Binding-site contacts:
Ligand atom P1 contacts residue HIS442 of chain 1.B at 1.7 Å.
Ligand atom C1 contacts residue ASN185 of chain 1.B at 4.2 Å.
Ligand atom C6 contacts residue LEU88 of chain 1.B at 4.1 Å (hydrophobic).
Ligand atom O8 contacts residue HIS442 of chain 1.B at 2.6 Å (h-bond).
Ligand atom O9 contacts residue HIS442 of chain 1.B at 2.6 Å (h-bond).
Ligand atom O8 contacts residue LYS170 of chain 1.B at 3.3 Å (salt-bridge).
Ligand atom C2 contacts residue HIS442 of chain 1.B at 4.2 Å.
Ligand atom O9 contacts residue ASN459 of chain 1.B at 3.1 Å (h-bond).
Ligand atom C3 contacts residue LEU88 of chain 1.B at 3.8 Å (hydrophobic).
Ligand atom O9 contacts residue LYS444 of chain 1.B at 3.3 Å (salt-bridge).
Ligand atom C5 contacts residue LEU88 of chain 1.B at 3.6 Å (hydrophobic).
Ligand atom C2 contacts residue LEU88 of chain 1.B at 4.5 Å (hydrophobic).
Ligand atom O8 contacts residue ASN185 of chain 1.B at 3.1 Å (h-bond).
Ligand atom P1 contacts residue LYS444 of chain 1.B at 3.8 Å.
Ligand atom C3 contacts residue ASP190 of chain 1.B at 4.1 Å.
Ligand atom O9 contacts residue TYR461 of chain 1.B at 3.8 Å.
Ligand atom C3 contacts residue ASN185 of chain 1.B at 4.3 Å.
Ligand atom C4 contacts residue LEU88 of chain 1.B at 3.9 Å (hydrophobic).
Ligand atom O9 contacts residue GLN337 of chain 1.B at 4.4 Å.
Ligand atom O9 contacts residue HIS168 of chain 1.B at 3.1 Å (h-bond).
Ligand atom O3 contacts residue ASP190 of chain 1.B at 2.9 Å (salt-bridge).
Ligand atom O6 contacts residue LEU88 of chain 1.B at 4.2 Å.
Ligand atom O2 contacts residue ASP190 of chain 1.B at 4.2 Å.
Ligand atom C1 contacts residue HIS442 of chain 1.B at 3.7 Å.
Ligand atom C2 contacts residue ASP190 of chain 1.B at 4.2 Å.
Ligand atom P1 contacts residue HIS168 of chain 1.B at 3.6 Å.
Ligand atom C2 contacts residue ASN185 of chain 1.B at 4.1 Å.
Ligand atom O1 contacts residue GLN337 of chain 1.B at 4.1 Å.
Ligand atom O3 contacts residue ASN187 of chain 1.B at 4.0 Å.
Ligand atom C1 contacts residue LEU88 of chain 1.B at 4.0 Å (hydrophobic).
Ligand atom O8 contacts residue HIS168 of chain 1.B at 3.0 Å (h-bond).
Ligand atom P1 contacts residue ASN185 of chain 1.B at 4.2 Å.
Ligand atom O1 contacts residue HIS442 of chain 1.B at 2.7 Å (h-bond).
Ligand atom O8 contacts residue LEU88 of chain 1.B at 4.3 Å.
Ligand atom O4 contacts residue LEU88 of chain 1.B at 3.8 Å.

This protein binds this small molecule.
Small molecule (SMILES): O=P([O-])([O-])OC1[C@H](O)[C@H](O)C(O)[C@H](O)[C@H]1O

Sequence of chain 1.B:
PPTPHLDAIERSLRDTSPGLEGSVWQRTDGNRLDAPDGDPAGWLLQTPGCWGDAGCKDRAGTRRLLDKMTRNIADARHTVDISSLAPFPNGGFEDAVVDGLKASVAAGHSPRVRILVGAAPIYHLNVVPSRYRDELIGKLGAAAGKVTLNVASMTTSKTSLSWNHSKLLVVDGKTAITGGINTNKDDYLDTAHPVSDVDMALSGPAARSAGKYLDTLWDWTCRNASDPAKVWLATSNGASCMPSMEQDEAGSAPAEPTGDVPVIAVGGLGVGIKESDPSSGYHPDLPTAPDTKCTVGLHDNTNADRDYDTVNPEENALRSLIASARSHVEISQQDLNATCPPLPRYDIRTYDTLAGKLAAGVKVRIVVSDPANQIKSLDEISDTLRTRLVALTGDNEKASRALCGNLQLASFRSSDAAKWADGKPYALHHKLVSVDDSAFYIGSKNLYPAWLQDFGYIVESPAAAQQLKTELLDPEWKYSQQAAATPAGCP